Sequence of chain 1.O:
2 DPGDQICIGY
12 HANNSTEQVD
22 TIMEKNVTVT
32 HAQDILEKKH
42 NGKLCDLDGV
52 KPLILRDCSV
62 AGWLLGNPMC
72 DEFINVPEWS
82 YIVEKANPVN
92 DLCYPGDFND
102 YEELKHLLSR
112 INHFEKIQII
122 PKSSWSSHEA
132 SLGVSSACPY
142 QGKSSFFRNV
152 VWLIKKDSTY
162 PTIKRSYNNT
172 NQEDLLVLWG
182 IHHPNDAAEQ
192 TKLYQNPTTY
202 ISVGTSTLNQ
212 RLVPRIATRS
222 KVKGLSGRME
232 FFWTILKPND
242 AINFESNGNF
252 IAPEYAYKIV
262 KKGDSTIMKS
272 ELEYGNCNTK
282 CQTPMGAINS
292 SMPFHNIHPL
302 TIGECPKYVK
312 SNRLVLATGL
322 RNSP

Sequence of chain 1.N:
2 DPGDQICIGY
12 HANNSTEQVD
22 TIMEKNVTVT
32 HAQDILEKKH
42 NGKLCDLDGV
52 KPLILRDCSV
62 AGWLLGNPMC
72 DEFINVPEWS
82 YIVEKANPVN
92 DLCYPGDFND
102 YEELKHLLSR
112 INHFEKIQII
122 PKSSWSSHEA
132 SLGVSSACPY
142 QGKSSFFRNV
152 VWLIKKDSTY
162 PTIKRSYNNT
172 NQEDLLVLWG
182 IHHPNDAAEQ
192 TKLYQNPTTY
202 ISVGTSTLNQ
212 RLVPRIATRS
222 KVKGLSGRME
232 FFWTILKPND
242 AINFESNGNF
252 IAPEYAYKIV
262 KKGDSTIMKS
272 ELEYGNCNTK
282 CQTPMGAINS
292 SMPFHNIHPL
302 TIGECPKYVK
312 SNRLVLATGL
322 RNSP

Binding-site contacts:
Ligand atom C3 contacts residue ASN169 of chain 1.O at 3.7 Å.
Ligand atom O5 contacts residue ASN169 of chain 1.O at 2.3 Å (h-bond).
Ligand atom C5 contacts residue ASN169 of chain 1.O at 3.6 Å.
Ligand atom C6 contacts residue ASN240 of chain 1.O at 4.0 Å.
Ligand atom C8 contacts residue SER221 of chain 1.N at 3.3 Å.
Ligand atom C2 contacts residue ASN169 of chain 1.O at 2.3 Å.
Ligand atom N2 contacts residue ASN240 of chain 1.O at 2.9 Å (h-bond).
Ligand atom C8 contacts residue ASP241 of chain 1.O at 3.7 Å.
Ligand atom C1 contacts residue ASN240 of chain 1.O at 3.9 Å.
Ligand atom O7 contacts residue ASN169 of chain 1.O at 3.8 Å.
Ligand atom C7 contacts residue ASN169 of chain 1.O at 3.5 Å.
Ligand atom C7 contacts residue ALA242 of chain 1.O at 4.0 Å (hydrophobic).
Ligand atom O5 contacts residue ASN240 of chain 1.O at 4.0 Å.
Ligand atom N2 contacts residue ASN169 of chain 1.O at 2.8 Å (h-bond).
Ligand atom N2 contacts residue ALA242 of chain 1.O at 4.4 Å.
Ligand atom C4 contacts residue ASN240 of chain 1.O at 4.0 Å.
Ligand atom N2 contacts residue ASP241 of chain 1.O at 4.4 Å.
Ligand atom O7 contacts residue ALA242 of chain 1.O at 4.3 Å.
Ligand atom C8 contacts residue ASN240 of chain 1.O at 3.8 Å.
Ligand atom C1 contacts residue ASN169 of chain 1.O at 1.4 Å.
Ligand atom O5 contacts residue THR171 of chain 1.O at 4.3 Å.
Ligand atom C8 contacts residue ALA242 of chain 1.O at 3.3 Å (hydrophobic).
Ligand atom C3 contacts residue ASN240 of chain 1.O at 3.9 Å.
Ligand atom C5 contacts residue ASN240 of chain 1.O at 3.3 Å.
Ligand atom C4 contacts residue ASN169 of chain 1.O at 4.1 Å.
Ligand atom C7 contacts residue ASN240 of chain 1.O at 3.8 Å.
Ligand atom O4 contacts residue ASN240 of chain 1.O at 3.8 Å.
Ligand atom C2 contacts residue ASN240 of chain 1.O at 3.7 Å.

This small molecule binds to this protein.
Small molecule (SMILES): CC(=O)N[C@@H]1[C@@H](O)[C@H](O)[C@@H](CO)O[C@H]1O